This protein binds this small molecule.
Small molecule (SMILES): NCC(=O)O

Sequence of chain 1.C:
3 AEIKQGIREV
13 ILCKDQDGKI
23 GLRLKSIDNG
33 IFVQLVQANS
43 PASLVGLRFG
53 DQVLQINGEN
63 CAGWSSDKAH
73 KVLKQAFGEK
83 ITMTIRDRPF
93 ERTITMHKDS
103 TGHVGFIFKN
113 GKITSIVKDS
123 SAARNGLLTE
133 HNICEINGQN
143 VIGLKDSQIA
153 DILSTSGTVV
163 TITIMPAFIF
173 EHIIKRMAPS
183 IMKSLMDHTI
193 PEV

Binding-site contacts:
Ligand atom CA contacts residue SER123 of chain 1.C at 4.3 Å.
Ligand atom O contacts residue HIS99 of chain 1.C at 3.9 Å.
Ligand atom C contacts residue ASN127 of chain 1.C at 3.7 Å.
Ligand atom C contacts residue HIS99 of chain 1.C at 3.6 Å.
Ligand atom OXT contacts residue ASN127 of chain 1.C at 3.9 Å.
Ligand atom OXT contacts residue ARG126 of chain 1.C at 3.0 Å (salt-bridge).
Ligand atom O contacts residue ARG126 of chain 1.C at 4.4 Å.
Ligand atom C contacts residue ARG126 of chain 1.C at 3.9 Å.
Ligand atom O contacts residue SER123 of chain 1.C at 3.5 Å (h-bond).
Ligand atom C contacts residue SER123 of chain 1.C at 3.2 Å.
Ligand atom O contacts residue ASN127 of chain 1.C at 2.9 Å (h-bond).
Ligand atom OXT contacts residue HIS99 of chain 1.C at 4.1 Å.
Ligand atom OXT contacts residue SER123 of chain 1.C at 2.6 Å (h-bond).
Ligand atom CA contacts residue HIS99 of chain 1.C at 3.2 Å.